Binding-site contacts:
Ligand atom C15 contacts residue SER39 of chain 9.B at 3.7 Å.
Ligand atom C1 contacts residue LEU102 of chain 9.B at 3.7 Å (hydrophobic).
Ligand atom C20 contacts residue SER39 of chain 9.B at 3.1 Å.
Ligand atom C10 contacts residue MET105 of chain 9.B at 3.3 Å (hydrophobic).
Ligand atom C19 contacts residue SO41 of chain 9.J at 3.4 Å.
Ligand atom N6 contacts residue LEU73 of chain 9.B at 3.7 Å.
Ligand atom C19 contacts residue SER39 of chain 9.B at 3.6 Å.
Ligand atom N12 contacts residue ASP72 of chain 9.B at 2.9 Å (salt-bridge).
Ligand atom CL contacts residue SO41 of chain 9.J at 3.5 Å.
Ligand atom C14 contacts residue PHE70 of chain 9.B at 3.7 Å (hydrophobic).
Ligand atom N9 contacts residue MET74 of chain 9.B at 2.9 Å (h-bond).
Ligand atom C10 contacts residue ASN106 of chain 9.B at 3.5 Å.
Ligand atom C18 contacts residue ALA37 of chain 9.B at 3.4 Å (hydrophobic).
Ligand atom C3 contacts residue GLU134 of chain 5.B at 3.3 Å.
Ligand atom C13 contacts residue SO41 of chain 9.H at 3.6 Å.
Ligand atom C1 contacts residue VAL135 of chain 5.B at 3.6 Å (hydrophobic).
Ligand atom C13 contacts residue ASP72 of chain 9.B at 3.6 Å.
Ligand atom C10 contacts residue VAL135 of chain 5.B at 3.7 Å (hydrophobic).
Ligand atom O11 contacts residue GLU134 of chain 5.B at 2.8 Å.
Ligand atom N23 contacts residue ALA38 of chain 9.B at 3.5 Å (h-bond).
Ligand atom C10 contacts residue LEU102 of chain 9.B at 3.7 Å (hydrophobic).
Ligand atom C16 contacts residue ALA37 of chain 9.B at 3.6 Å (hydrophobic).
Ligand atom C21 contacts residue SER39 of chain 9.B at 3.6 Å.
Ligand atom C17 contacts residue ALA37 of chain 9.B at 3.4 Å (hydrophobic).
Ligand atom C2 contacts residue LEU102 of chain 9.B at 3.4 Å (hydrophobic).
Ligand atom N9 contacts residue LEU73 of chain 9.B at 3.4 Å.
Ligand atom N7 contacts residue GLU134 of chain 5.B at 3.2 Å (salt-bridge).
Ligand atom CL contacts residue MET74 of chain 9.B at 3.3 Å.
Ligand atom N23 contacts residue SER39 of chain 9.B at 2.9 Å (h-bond).
Ligand atom C21 contacts residue SO41 of chain 9.H at 3.2 Å.
Ligand atom C14 contacts residue ASP72 of chain 9.B at 3.1 Å.
Ligand atom C19 contacts residue ALA37 of chain 9.B at 3.7 Å (hydrophobic).
Ligand atom C18 contacts residue MET74 of chain 9.B at 3.7 Å (hydrophobic).
Ligand atom N12 contacts residue MET74 of chain 9.B at 3.7 Å.
Ligand atom CL contacts residue GLY9 of chain 9.B at 3.5 Å.
Ligand atom C14 contacts residue SER71 of chain 9.B at 3.7 Å.
Ligand atom C2 contacts residue LEU131 of chain 5.B at 3.7 Å (hydrophobic).
Ligand atom N23 contacts residue SO41 of chain 9.H at 3.1 Å (h-bond).
Ligand atom C15 contacts residue SO41 of chain 9.H at 3.4 Å.
Ligand atom C17 contacts residue MET74 of chain 9.B at 3.7 Å (hydrophobic).

Sequence of chain 9.B:
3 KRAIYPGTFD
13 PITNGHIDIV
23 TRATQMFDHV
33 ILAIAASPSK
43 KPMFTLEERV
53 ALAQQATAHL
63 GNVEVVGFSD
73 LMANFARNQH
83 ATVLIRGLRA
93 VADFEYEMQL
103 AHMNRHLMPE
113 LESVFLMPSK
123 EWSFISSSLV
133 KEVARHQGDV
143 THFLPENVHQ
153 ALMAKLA

A small-molecule ligand and the protein it binds are described below.
Small molecule (SMILES): CC1=Nc2nc(N[C@H](CC#N)c3cccc(Cl)c3)nn2C(=O)C1

Sequence of chain 5.B:
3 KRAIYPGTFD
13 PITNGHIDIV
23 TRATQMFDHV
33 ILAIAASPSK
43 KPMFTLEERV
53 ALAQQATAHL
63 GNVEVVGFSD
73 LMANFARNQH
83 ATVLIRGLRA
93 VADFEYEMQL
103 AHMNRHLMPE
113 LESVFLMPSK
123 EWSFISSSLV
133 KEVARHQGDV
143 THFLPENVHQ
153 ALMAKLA